Sequence of chain 8.A:
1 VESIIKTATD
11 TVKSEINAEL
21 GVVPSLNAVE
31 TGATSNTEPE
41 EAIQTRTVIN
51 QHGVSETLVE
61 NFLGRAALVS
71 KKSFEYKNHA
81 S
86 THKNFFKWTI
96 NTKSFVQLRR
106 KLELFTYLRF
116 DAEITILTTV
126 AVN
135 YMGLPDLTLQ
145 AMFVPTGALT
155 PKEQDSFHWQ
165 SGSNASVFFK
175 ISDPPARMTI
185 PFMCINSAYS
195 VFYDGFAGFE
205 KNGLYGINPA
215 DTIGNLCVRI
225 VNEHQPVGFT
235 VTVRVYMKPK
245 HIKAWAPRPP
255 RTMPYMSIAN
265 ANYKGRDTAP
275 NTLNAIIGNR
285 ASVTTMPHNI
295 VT

The protein below binds the small molecule below.
Small molecule (SMILES): CC(=O)N[C@@H]1[C@@H](O)[C@H](O[C@@H]2O[C@H](CO[C@]3(C(=O)O)C[C@H](O)[C@@H](NC(C)=O)[C@H]([C@H](O)[C@H](O)CO)O3)[C@H](O)[C@H](O)[C@H]2O)[C@@H](CO)O[C@H]1O

Binding-site contacts:
Ligand atom N5 contacts residue PRO231 of chain 8.C at 2.9 Å (h-bond).
Ligand atom O1B contacts residue ARG104 of chain 8.C at 2.8 Å (salt-bridge).
Ligand atom O7 contacts residue PRO274 of chain 8.A at 3.4 Å.
Ligand atom O3 contacts residue PRO274 of chain 8.A at 3.9 Å.
Ligand atom C4 contacts residue ASP232 of chain 8.C at 3.5 Å.
Ligand atom C4 contacts residue ASP91 of chain 8.C at 3.3 Å.
Ligand atom C4 contacts residue PRO231 of chain 8.C at 3.4 Å (hydrophobic).
Ligand atom C4 contacts residue ARG104 of chain 8.C at 4.0 Å.
Ligand atom O4 contacts residue ASP91 of chain 8.C at 2.8 Å (salt-bridge).
Ligand atom O10 contacts residue ASN275 of chain 8.A at 2.9 Å (h-bond).
Ligand atom O4 contacts residue ASP232 of chain 8.C at 2.8 Å (salt-bridge).
Ligand atom O6 contacts residue ASP91 of chain 8.C at 3.3 Å.
Ligand atom C10 contacts residue PRO231 of chain 8.C at 3.9 Å (hydrophobic).
Ligand atom C5 contacts residue ASN275 of chain 8.A at 3.5 Å.
Ligand atom C1 contacts residue ARG104 of chain 8.C at 3.7 Å.
Ligand atom O4 contacts residue ARG95 of chain 8.C at 3.6 Å.
Ligand atom C11 contacts residue PRO231 of chain 8.C at 4.0 Å (hydrophobic).
Ligand atom O3 contacts residue ASP91 of chain 8.C at 4.0 Å.
Ligand atom C3 contacts residue PRO274 of chain 8.A at 4.1 Å (hydrophobic).
Ligand atom C5 contacts residue PRO274 of chain 8.A at 3.9 Å (hydrophobic).
Ligand atom N5 contacts residue ASN275 of chain 8.A at 3.5 Å (h-bond).
Ligand atom O3 contacts residue GLY282 of chain 8.A at 3.4 Å.
Ligand atom C6 contacts residue PRO231 of chain 8.C at 4.0 Å (hydrophobic).
Ligand atom O6 contacts residue PRO274 of chain 8.A at 3.7 Å.
Ligand atom C3 contacts residue PRO274 of chain 8.A at 3.8 Å (hydrophobic).
Ligand atom O10 contacts residue ARG270 of chain 8.A at 4.0 Å.
Ligand atom C4 contacts residue PRO274 of chain 8.A at 4.0 Å (hydrophobic).
Ligand atom C11 contacts residue ASP232 of chain 8.C at 3.8 Å.
Ligand atom C6 contacts residue ASP91 of chain 8.C at 3.9 Å.
Ligand atom C5 contacts residue PRO231 of chain 8.C at 3.6 Å (hydrophobic).
Ligand atom O4 contacts residue ASN275 of chain 8.A at 3.0 Å (h-bond).
Ligand atom C10 contacts residue ASN275 of chain 8.A at 3.2 Å.
Ligand atom O4 contacts residue PRO231 of chain 8.C at 3.8 Å.
Ligand atom C11 contacts residue ILE233 of chain 8.C at 3.8 Å (hydrophobic).
Ligand atom C11 contacts residue GLY234 of chain 8.C at 3.9 Å.
Ligand atom C4 contacts residue ASN275 of chain 8.A at 3.8 Å.
Ligand atom C3 contacts residue ARG95 of chain 8.C at 3.9 Å.
Ligand atom C3 contacts residue ARG104 of chain 8.C at 3.9 Å.
Ligand atom O7 contacts residue SER180 of chain 8.C at 3.7 Å.
Ligand atom C3 contacts residue ASP232 of chain 8.C at 4.1 Å.

Sequence of chain 8.C:
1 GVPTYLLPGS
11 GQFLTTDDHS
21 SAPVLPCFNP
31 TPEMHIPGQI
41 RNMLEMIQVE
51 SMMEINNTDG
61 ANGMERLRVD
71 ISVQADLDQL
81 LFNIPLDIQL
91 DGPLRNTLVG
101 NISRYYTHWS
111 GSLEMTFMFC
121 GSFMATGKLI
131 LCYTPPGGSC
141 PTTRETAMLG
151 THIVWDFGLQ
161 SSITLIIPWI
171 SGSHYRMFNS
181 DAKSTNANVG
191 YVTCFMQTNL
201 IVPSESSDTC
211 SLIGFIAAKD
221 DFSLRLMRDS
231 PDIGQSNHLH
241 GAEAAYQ